Sequence of chain 1.N:
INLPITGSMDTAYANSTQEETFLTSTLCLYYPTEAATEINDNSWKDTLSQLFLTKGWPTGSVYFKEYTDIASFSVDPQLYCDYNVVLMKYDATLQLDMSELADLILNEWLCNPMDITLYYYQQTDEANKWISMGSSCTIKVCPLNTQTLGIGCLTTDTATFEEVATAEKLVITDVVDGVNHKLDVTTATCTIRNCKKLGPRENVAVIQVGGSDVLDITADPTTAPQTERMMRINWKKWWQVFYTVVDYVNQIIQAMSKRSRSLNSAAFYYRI

A protein and the small-molecule ligand that binds it are described below.
Small molecule (SMILES): CC(=O)N[C@@H]1[C@@H](O)[C@H](O)[C@@H](CO)O[C@H]1O

Binding-site contacts:
Ligand atom N2 contacts residue ASN69 of chain 1.N at 2.5 Å (h-bond).
Ligand atom C7 contacts residue ASN69 of chain 1.N at 3.5 Å.
Ligand atom O5 contacts residue ASN69 of chain 1.N at 2.2 Å (h-bond).
Ligand atom C3 contacts residue ASN69 of chain 1.N at 3.8 Å.
Ligand atom C4 contacts residue ASN69 of chain 1.N at 4.2 Å.
Ligand atom C5 contacts residue ASN69 of chain 1.N at 3.6 Å.
Ligand atom C1 contacts residue ASN69 of chain 1.N at 1.5 Å.
Ligand atom O7 contacts residue ASN69 of chain 1.N at 4.5 Å.
Ligand atom C8 contacts residue ASN69 of chain 1.N at 3.8 Å.
Ligand atom C2 contacts residue ASN69 of chain 1.N at 2.5 Å.
Ligand atom O6 contacts residue ASN69 of chain 1.N at 4.5 Å.